Sequence of chain 1.A:
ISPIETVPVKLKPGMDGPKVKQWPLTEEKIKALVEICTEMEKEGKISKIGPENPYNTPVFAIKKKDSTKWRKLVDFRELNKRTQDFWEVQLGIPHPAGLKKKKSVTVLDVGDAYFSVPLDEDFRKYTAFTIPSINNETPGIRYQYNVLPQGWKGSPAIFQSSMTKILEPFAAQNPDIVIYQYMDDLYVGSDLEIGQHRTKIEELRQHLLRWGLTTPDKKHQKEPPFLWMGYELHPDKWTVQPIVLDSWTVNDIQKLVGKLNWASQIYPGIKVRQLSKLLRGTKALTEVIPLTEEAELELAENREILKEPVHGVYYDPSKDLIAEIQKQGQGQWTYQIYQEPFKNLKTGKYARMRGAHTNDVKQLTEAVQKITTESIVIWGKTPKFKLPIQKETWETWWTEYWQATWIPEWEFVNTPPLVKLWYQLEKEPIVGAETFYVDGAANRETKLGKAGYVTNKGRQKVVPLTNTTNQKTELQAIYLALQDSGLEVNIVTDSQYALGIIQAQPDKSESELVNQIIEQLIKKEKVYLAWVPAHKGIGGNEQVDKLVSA

A small-molecule ligand and the protein it binds are described below.
Small molecule (SMILES): CCC(=O)n1c(=O)n(CCOc2cc(Cl)ccc2Oc2cc(Cl)cc(C#N)c2)c2ccccc21

Binding-site contacts:
Ligand atom O2 contacts residue LYS105 of chain 1.A at 2.9 Å (salt-bridge).
Ligand atom CL1 contacts residue VAL181 of chain 1.A at 3.3 Å.
Ligand atom C5 contacts residue TYR320 of chain 1.A at 3.4 Å (hydrophobic).
Ligand atom C3 contacts residue LYS105 of chain 1.A at 2.7 Å.
Ligand atom C2 contacts residue LYS105 of chain 1.A at 2.4 Å.
Ligand atom C2 contacts residue LYS104 of chain 1.A at 2.4 Å.
Ligand atom C4 contacts residue LYS104 of chain 1.A at 3.6 Å.
Ligand atom C3 contacts residue PRO238 of chain 1.A at 3.2 Å (hydrophobic).
Ligand atom N2 contacts residue TYR320 of chain 1.A at 3.3 Å.
Ligand atom C21 contacts residue TYR320 of chain 1.A at 3.7 Å (hydrophobic).
Ligand atom C14 contacts residue LEU102 of chain 1.A at 3.5 Å (hydrophobic).
Ligand atom C25 contacts residue PRO238 of chain 1.A at 3.6 Å (hydrophobic).
Ligand atom C16 contacts residue TYR190 of chain 1.A at 3.5 Å (hydrophobic).
Ligand atom C17 contacts residue LEU236 of chain 1.A at 3.6 Å (hydrophobic).
Ligand atom C24 contacts residue PRO238 of chain 1.A at 3.3 Å (hydrophobic).
Ligand atom C10 contacts residue TYR183 of chain 1.A at 3.5 Å (hydrophobic).
Ligand atom O2 contacts residue TYR320 of chain 1.A at 3.7 Å.
Ligand atom O1 contacts residue LYS106 of chain 1.A at 3.0 Å (salt-bridge).
Ligand atom C6 contacts residue LEU102 of chain 1.A at 3.3 Å (hydrophobic).
Ligand atom C1 contacts residue LYS104 of chain 1.A at 1.4 Å.
Ligand atom O4 contacts residue VAL108 of chain 1.A at 3.3 Å.
Ligand atom O1 contacts residue PRO238 of chain 1.A at 3.4 Å.
Ligand atom C1 contacts residue LYS105 of chain 1.A at 2.9 Å.
Ligand atom C23 contacts residue PHE229 of chain 1.A at 3.5 Å (hydrophobic).
Ligand atom N1 contacts residue LYS105 of chain 1.A at 3.5 Å (salt-bridge).
Ligand atom C22 contacts residue PHE229 of chain 1.A at 3.3 Å (hydrophobic).
Ligand atom C18 contacts residue TYR190 of chain 1.A at 3.5 Å (hydrophobic).
Ligand atom C4 contacts residue TYR320 of chain 1.A at 3.7 Å (hydrophobic).
Ligand atom C8 contacts residue LYS103 of chain 1.A at 3.5 Å.
Ligand atom C2 contacts residue PRO238 of chain 1.A at 3.2 Å (hydrophobic).
Ligand atom C17 contacts residue TYR190 of chain 1.A at 3.5 Å (hydrophobic).
Ligand atom C3 contacts residue LYS106 of chain 1.A at 3.6 Å.
Ligand atom C1 contacts residue LYS106 of chain 1.A at 3.5 Å.
Ligand atom C1 contacts residue PRO238 of chain 1.A at 3.5 Å (hydrophobic).
Ligand atom N1 contacts residue PRO238 of chain 1.A at 3.6 Å (h-bond).
Ligand atom N3 contacts residue VAL110 of chain 1.A at 3.5 Å.
Ligand atom CL1 contacts residue LYS105 of chain 1.A at 3.6 Å.
Ligand atom O2 contacts residue LYS104 of chain 1.A at 2.8 Å.
Ligand atom O1 contacts residue LYS105 of chain 1.A at 3.3 Å (salt-bridge).
Ligand atom C18 contacts residue LEU236 of chain 1.A at 3.6 Å (hydrophobic).